Binding-site contacts:
Ligand atom C15 contacts residue TYR72 of chain 1.A at 3.7 Å (hydrophobic).
Ligand atom O contacts residue VAL125 of chain 1.A at 3.5 Å.
Ligand atom C1 contacts residue ARG96 of chain 1.A at 3.6 Å.
Ligand atom C12 contacts residue TRP164 of chain 1.E at 3.7 Å (hydrophobic).
Ligand atom C7 contacts residue TYR212 of chain 1.E at 3.2 Å (hydrophobic).
Ligand atom C1 contacts residue GLU210 of chain 1.E at 3.8 Å.
Ligand atom C14 contacts residue TYR205 of chain 1.E at 3.7 Å (hydrophobic).
Ligand atom C12 contacts residue TYR212 of chain 1.E at 3.7 Å (hydrophobic).
Ligand atom N contacts residue TYR212 of chain 1.E at 2.7 Å (h-bond).
Ligand atom N3 contacts residue TYR110 of chain 1.E at 3.3 Å (h-bond).
Ligand atom C5 contacts residue VAL125 of chain 1.A at 3.5 Å (hydrophobic).
Ligand atom C15 contacts residue TRP164 of chain 1.E at 3.7 Å (hydrophobic).
Ligand atom F contacts residue VAL125 of chain 1.A at 3.2 Å.
Ligand atom N1 contacts residue EDO1 of chain 1.WA at 3.5 Å (h-bond).
Ligand atom C7 contacts residue CYS207 of chain 1.E at 3.8 Å (hydrophobic).
Ligand atom N3 contacts residue TRP164 of chain 1.E at 2.9 Å (h-bond).
Ligand atom N1 contacts residue VAL125 of chain 1.A at 3.7 Å.
Ligand atom C2 contacts residue CYS208 of chain 1.E at 3.7 Å (hydrophobic).
Ligand atom C3 contacts residue MET133 of chain 1.A at 3.4 Å (hydrophobic).
Ligand atom C13 contacts residue TRP164 of chain 1.E at 3.8 Å (hydrophobic).
Ligand atom C16 contacts residue TRP164 of chain 1.E at 3.5 Å (hydrophobic).
Ligand atom C4 contacts residue MET133 of chain 1.A at 3.7 Å (hydrophobic).
Ligand atom C1 contacts residue TYR212 of chain 1.E at 3.6 Å (hydrophobic).
Ligand atom N2 contacts residue VAL165 of chain 1.E at 3.6 Å.
Ligand atom N contacts residue CYS208 of chain 1.E at 3.4 Å (h-bond).
Ligand atom C9 contacts residue ILE135 of chain 1.A at 3.7 Å (hydrophobic).
Ligand atom C3 contacts residue VAL125 of chain 1.A at 3.8 Å (hydrophobic).
Ligand atom C11 contacts residue TRP164 of chain 1.E at 3.6 Å (hydrophobic).
Ligand atom C12 contacts residue CYS207 of chain 1.E at 3.8 Å (hydrophobic).
Ligand atom C2 contacts residue TYR212 of chain 1.E at 3.6 Å (hydrophobic).
Ligand atom C6 contacts residue TYR212 of chain 1.E at 3.5 Å (hydrophobic).
Ligand atom C13 contacts residue TYR110 of chain 1.E at 3.3 Å (hydrophobic).
Ligand atom C8 contacts residue TRP164 of chain 1.E at 3.3 Å (hydrophobic).
Ligand atom C11 contacts residue CYS207 of chain 1.E at 3.7 Å (hydrophobic).
Ligand atom C9 contacts residue TRP164 of chain 1.E at 3.3 Å (hydrophobic).
Ligand atom C8 contacts residue ILE135 of chain 1.A at 3.8 Å (hydrophobic).
Ligand atom C1 contacts residue CYS208 of chain 1.E at 3.6 Å (hydrophobic).
Ligand atom N2 contacts residue ILE135 of chain 1.A at 3.9 Å.
Ligand atom O contacts residue MET133 of chain 1.A at 3.4 Å.
Ligand atom C7 contacts residue CYS208 of chain 1.E at 3.6 Å (hydrophobic).

Sequence of chain 1.A:
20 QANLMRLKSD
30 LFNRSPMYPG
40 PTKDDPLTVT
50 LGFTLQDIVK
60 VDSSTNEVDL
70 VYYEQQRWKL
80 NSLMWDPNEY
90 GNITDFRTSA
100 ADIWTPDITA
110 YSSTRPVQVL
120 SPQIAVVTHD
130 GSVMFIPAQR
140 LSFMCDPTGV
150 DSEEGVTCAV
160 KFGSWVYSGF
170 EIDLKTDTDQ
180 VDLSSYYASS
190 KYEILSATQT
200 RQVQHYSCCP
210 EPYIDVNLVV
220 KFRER

Sequence of chain 1.E:
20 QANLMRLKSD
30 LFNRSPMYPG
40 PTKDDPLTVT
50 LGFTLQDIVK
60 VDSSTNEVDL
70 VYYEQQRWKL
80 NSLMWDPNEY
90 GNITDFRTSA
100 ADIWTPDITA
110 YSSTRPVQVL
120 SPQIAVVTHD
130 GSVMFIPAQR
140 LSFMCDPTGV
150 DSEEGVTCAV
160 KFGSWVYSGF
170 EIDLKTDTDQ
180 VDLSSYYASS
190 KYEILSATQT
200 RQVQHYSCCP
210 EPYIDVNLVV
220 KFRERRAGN

A small-molecule ligand and the protein it binds are described below.
Small molecule (SMILES): NC(=O)c1ccnc(-c2cc([C@H]3C[C@@H]4CC[C@H]3N4)cnc2F)c1